Sequence of chain 1.A:
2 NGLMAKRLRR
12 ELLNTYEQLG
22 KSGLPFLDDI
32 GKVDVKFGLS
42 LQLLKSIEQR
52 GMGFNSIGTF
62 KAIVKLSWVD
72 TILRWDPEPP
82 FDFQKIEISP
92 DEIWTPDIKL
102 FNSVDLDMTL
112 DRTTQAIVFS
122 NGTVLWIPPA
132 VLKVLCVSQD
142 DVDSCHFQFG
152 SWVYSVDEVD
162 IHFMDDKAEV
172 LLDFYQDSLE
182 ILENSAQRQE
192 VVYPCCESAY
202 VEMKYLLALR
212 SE

Sequence of chain 1.E:
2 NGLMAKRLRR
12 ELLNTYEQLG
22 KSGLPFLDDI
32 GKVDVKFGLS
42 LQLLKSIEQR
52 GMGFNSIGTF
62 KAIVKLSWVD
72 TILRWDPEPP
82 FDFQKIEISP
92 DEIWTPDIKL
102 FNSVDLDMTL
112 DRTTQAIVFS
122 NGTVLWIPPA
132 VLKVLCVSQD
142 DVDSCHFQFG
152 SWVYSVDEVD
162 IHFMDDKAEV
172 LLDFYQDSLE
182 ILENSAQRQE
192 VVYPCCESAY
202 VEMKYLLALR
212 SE

Binding-site contacts:
Ligand atom C8 contacts residue THR124 of chain 1.A at 4.4 Å.
Ligand atom O5 contacts residue PHE120 of chain 1.A at 4.1 Å.
Ligand atom C8 contacts residue LEU126 of chain 1.A at 3.8 Å (hydrophobic).
Ligand atom C1 contacts residue ASN122 of chain 1.A at 1.5 Å.
Ligand atom C5 contacts residue PHE120 of chain 1.A at 4.0 Å (hydrophobic).
Ligand atom O7 contacts residue LEU126 of chain 1.A at 4.3 Å.
Ligand atom C8 contacts residue PHE120 of chain 1.A at 3.6 Å (hydrophobic).
Ligand atom C7 contacts residue THR124 of chain 1.A at 4.3 Å.
Ligand atom C3 contacts residue GLU198 of chain 1.E at 4.2 Å.
Ligand atom C6 contacts residue PHE120 of chain 1.A at 3.6 Å (hydrophobic).
Ligand atom C3 contacts residue THR124 of chain 1.A at 4.4 Å.
Ligand atom C8 contacts residue ASN122 of chain 1.A at 4.4 Å.
Ligand atom C4 contacts residue ASN122 of chain 1.A at 4.2 Å.
Ligand atom N2 contacts residue THR124 of chain 1.A at 3.3 Å (h-bond).
Ligand atom C3 contacts residue ASN122 of chain 1.A at 3.8 Å.
Ligand atom C2 contacts residue THR124 of chain 1.A at 3.9 Å.
Ligand atom N2 contacts residue ASN122 of chain 1.A at 2.9 Å (h-bond).
Ligand atom C4 contacts residue GLU198 of chain 1.E at 4.4 Å.
Ligand atom O7 contacts residue PHE120 of chain 1.A at 4.1 Å.
Ligand atom C1 contacts residue THR124 of chain 1.A at 3.6 Å.
Ligand atom O4 contacts residue GLU198 of chain 1.E at 3.4 Å (salt-bridge).
Ligand atom C2 contacts residue ASN122 of chain 1.A at 2.4 Å.
Ligand atom O5 contacts residue ASN122 of chain 1.A at 2.3 Å (h-bond).
Ligand atom C7 contacts residue PHE120 of chain 1.A at 4.0 Å (hydrophobic).
Ligand atom O7 contacts residue ASN122 of chain 1.A at 3.9 Å.
Ligand atom C7 contacts residue ASN122 of chain 1.A at 3.5 Å.
Ligand atom C5 contacts residue ASN122 of chain 1.A at 3.6 Å.

The small molecule below binds the protein below.
Small molecule (SMILES): CC(=O)N[C@H]1[C@H](O[C@H]2[C@H](O)[C@@H](NC(C)=O)CO[C@@H]2CO)O[C@H](CO)[C@@H](O)[C@@H]1O